Binding-site contacts:
Ligand atom C1 contacts residue TRP261 of chain 1.D at 3.7 Å (hydrophobic).
Ligand atom C6 contacts residue PRO185 of chain 1.D at 3.9 Å (hydrophobic).
Ligand atom O3 contacts residue GLU142 of chain 1.D at 3.9 Å.
Ligand atom O6 contacts residue PHE187 of chain 1.D at 3.9 Å.
Ligand atom O2 contacts residue TRP93 of chain 1.D at 3.4 Å (h-bond).
Ligand atom O3 contacts residue TRP371 of chain 1.D at 3.9 Å.
Ligand atom O4 contacts residue TRP371 of chain 1.D at 3.9 Å.
Ligand atom O6 contacts residue PRO185 of chain 1.D at 3.4 Å.
Ligand atom O4 contacts residue ARG97 of chain 1.D at 2.9 Å (salt-bridge).
Ligand atom C6 contacts residue TYR186 of chain 1.D at 3.8 Å (hydrophobic).
Ligand atom C1 contacts residue ASP45 of chain 1.D at 3.8 Å.
Ligand atom O5 contacts residue TYR186 of chain 1.D at 3.2 Å.
Ligand atom O2 contacts residue MET361 of chain 1.D at 3.9 Å.
Ligand atom C1 contacts residue TYR186 of chain 1.D at 3.6 Å (hydrophobic).
Ligand atom C4 contacts residue TYR186 of chain 1.D at 3.9 Å (hydrophobic).
Ligand atom O1 contacts residue LYS46 of chain 1.D at 3.2 Å (salt-bridge).
Ligand atom C6 contacts residue TRP371 of chain 1.D at 3.7 Å (hydrophobic).
Ligand atom C1 contacts residue LYS46 of chain 1.D at 3.9 Å.
Ligand atom C2 contacts residue LYS46 of chain 1.D at 4.0 Å.
Ligand atom C4 contacts residue TRP371 of chain 1.D at 3.6 Å (hydrophobic).
Ligand atom O2 contacts residue ALA94 of chain 1.D at 3.4 Å.
Ligand atom O6 contacts residue GLU184 of chain 1.D at 2.9 Å (salt-bridge).
Ligand atom C3 contacts residue TRP93 of chain 1.D at 3.7 Å (hydrophobic).
Ligand atom O3 contacts residue ALA94 of chain 1.D at 3.4 Å.
Ligand atom C2 contacts residue ASP96 of chain 1.D at 3.4 Å.
Ligand atom O2 contacts residue ASP96 of chain 1.D at 2.6 Å (salt-bridge).
Ligand atom O3 contacts residue ASP96 of chain 1.D at 2.6 Å (salt-bridge).
Ligand atom O2 contacts residue GLU142 of chain 1.D at 2.8 Å (salt-bridge).
Ligand atom O3 contacts residue TRP93 of chain 1.D at 3.4 Å (h-bond).
Ligand atom O2 contacts residue LYS46 of chain 1.D at 2.9 Å (salt-bridge).
Ligand atom O1 contacts residue ASP45 of chain 1.D at 3.0 Å (salt-bridge).
Ligand atom C2 contacts residue GLU142 of chain 1.D at 3.7 Å.
Ligand atom O3 contacts residue ARG97 of chain 1.D at 2.9 Å (salt-bridge).
Ligand atom C2 contacts residue TRP261 of chain 1.D at 3.7 Å (hydrophobic).
Ligand atom O2 contacts residue TRP261 of chain 1.D at 3.8 Å.
Ligand atom C6 contacts residue GLU184 of chain 1.D at 3.4 Å.
Ligand atom C3 contacts residue ASP96 of chain 1.D at 3.5 Å.
Ligand atom C4 contacts residue ARG97 of chain 1.D at 4.0 Å.
Ligand atom O1 contacts residue ASN43 of chain 1.D at 3.7 Å.
Ligand atom O6 contacts residue TYR186 of chain 1.D at 3.0 Å (h-bond).

A small-molecule ligand and the protein it binds are described below.
Small molecule (SMILES): OC[C@H]1O[C@H](O[C@H]2[C@H](O)[C@@H](O)[C@@H](O)O[C@@H]2CO)[C@H](O)[C@@H](O)[C@@H]1O

Sequence of chain 1.D:
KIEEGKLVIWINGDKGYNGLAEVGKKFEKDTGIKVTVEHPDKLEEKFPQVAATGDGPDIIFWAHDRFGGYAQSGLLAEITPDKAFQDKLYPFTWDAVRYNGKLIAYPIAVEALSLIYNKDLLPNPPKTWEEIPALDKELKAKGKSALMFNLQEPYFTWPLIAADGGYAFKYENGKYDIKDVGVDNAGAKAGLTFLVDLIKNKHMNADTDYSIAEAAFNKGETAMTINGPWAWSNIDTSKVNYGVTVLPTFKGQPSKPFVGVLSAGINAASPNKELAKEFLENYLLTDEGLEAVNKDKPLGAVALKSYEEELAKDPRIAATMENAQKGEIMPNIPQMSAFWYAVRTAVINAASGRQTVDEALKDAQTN